A protein and the small-molecule ligand that binds it are described below.
Small molecule (SMILES): CC(=O)N[C@@H]1[C@@H](O)[C@H](O)[C@@H](CO)O[C@H]1O

Sequence of chain 1.F:
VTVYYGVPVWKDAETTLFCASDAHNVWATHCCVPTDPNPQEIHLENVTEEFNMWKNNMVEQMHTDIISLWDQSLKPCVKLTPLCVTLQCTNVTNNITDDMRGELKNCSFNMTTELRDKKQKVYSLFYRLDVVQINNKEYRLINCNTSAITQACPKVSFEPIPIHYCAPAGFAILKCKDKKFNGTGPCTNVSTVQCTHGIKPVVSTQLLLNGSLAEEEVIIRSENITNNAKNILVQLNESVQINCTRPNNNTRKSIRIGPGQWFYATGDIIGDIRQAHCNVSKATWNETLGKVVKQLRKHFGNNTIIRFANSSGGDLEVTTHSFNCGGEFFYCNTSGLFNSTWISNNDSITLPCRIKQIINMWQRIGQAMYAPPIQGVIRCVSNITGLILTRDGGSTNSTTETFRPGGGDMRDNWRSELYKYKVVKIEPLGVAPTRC

Binding-site contacts:
Ligand atom C1 contacts residue ASN239 of chain 1.F at 1.5 Å.
Ligand atom O7 contacts residue ASN239 of chain 1.F at 3.9 Å.
Ligand atom C7 contacts residue SER279 of chain 1.F at 4.1 Å.
Ligand atom C5 contacts residue ASN239 of chain 1.F at 3.8 Å.
Ligand atom C7 contacts residue THR241 of chain 1.F at 3.8 Å.
Ligand atom C4 contacts residue ASN239 of chain 1.F at 4.4 Å.
Ligand atom C2 contacts residue ASN239 of chain 1.F at 2.5 Å.
Ligand atom O7 contacts residue SER279 of chain 1.F at 4.3 Å.
Ligand atom C8 contacts residue SER279 of chain 1.F at 3.0 Å.
Ligand atom C7 contacts residue ASN239 of chain 1.F at 3.6 Å.
Ligand atom O5 contacts residue ASN239 of chain 1.F at 2.5 Å (h-bond).
Ligand atom C8 contacts residue GLU280 of chain 1.F at 3.5 Å.
Ligand atom C3 contacts residue ASN239 of chain 1.F at 3.9 Å.
Ligand atom N2 contacts residue THR241 of chain 1.F at 3.0 Å (h-bond).
Ligand atom C8 contacts residue THR241 of chain 1.F at 3.6 Å.
Ligand atom N2 contacts residue ASN239 of chain 1.F at 3.0 Å (h-bond).
Ligand atom C2 contacts residue THR241 of chain 1.F at 4.0 Å.
Ligand atom C1 contacts residue THR241 of chain 1.F at 4.2 Å.
Ligand atom C3 contacts residue THR241 of chain 1.F at 4.3 Å.